The protein below binds the small molecule below.
Small molecule (SMILES): COc1ccc2c(c1)CCCN2S(=O)(=O)c1ccc(C=O)cc1

Binding-site contacts:
Ligand atom C15 contacts residue ILE173 of chain 2.A at 3.4 Å (hydrophobic).
Ligand atom C14 contacts residue ILE173 of chain 2.A at 3.5 Å (hydrophobic).
Ligand atom C19 contacts residue PEG1 of chain 2.H at 3.1 Å.
Ligand atom C16 contacts residue ILE8 of chain 2.B at 3.9 Å (hydrophobic).
Ligand atom C20 contacts residue GLY10 of chain 2.B at 3.1 Å.
Ligand atom C22 contacts residue ARG12 of chain 2.B at 3.9 Å.
Ligand atom C13 contacts residue LYS127 of chain 2.A at 2.5 Å.
Ligand atom C15 contacts residue PHE124 of chain 2.A at 3.8 Å (hydrophobic).
Ligand atom C05 contacts residue ARG12 of chain 2.B at 3.8 Å.
Ligand atom C13 contacts residue ILE173 of chain 2.A at 3.6 Å (hydrophobic).
Ligand atom C03 contacts residue ARG12 of chain 2.B at 3.9 Å.
Ligand atom C10 contacts residue ILE173 of chain 2.A at 3.5 Å (hydrophobic).
Ligand atom C14 contacts residue LYS127 of chain 2.A at 3.7 Å.
Ligand atom C11 contacts residue ILE173 of chain 2.A at 3.6 Å (hydrophobic).
Ligand atom C04 contacts residue ILE224 of chain 2.A at 3.8 Å (hydrophobic).
Ligand atom C12 contacts residue ILE173 of chain 2.A at 3.7 Å (hydrophobic).
Ligand atom C19 contacts residue ARG12 of chain 2.B at 3.6 Å.
Ligand atom C16 contacts residue LYS127 of chain 2.A at 1.4 Å.
Ligand atom C19 contacts residue ASN47 of chain 2.A at 3.8 Å.
Ligand atom C21 contacts residue PRO9 of chain 2.B at 3.6 Å (hydrophobic).
Ligand atom C15 contacts residue ASN47 of chain 2.A at 3.4 Å.
Ligand atom C20 contacts residue ARG11 of chain 2.B at 3.9 Å.
Ligand atom C01 contacts residue LEU227 of chain 2.A at 3.9 Å (hydrophobic).
Ligand atom C04 contacts residue ARG12 of chain 2.B at 3.9 Å.
Ligand atom C11 contacts residue PRO172 of chain 2.A at 3.5 Å (hydrophobic).
Ligand atom O09 contacts residue PRO172 of chain 2.A at 3.2 Å.
Ligand atom C01 contacts residue ILE224 of chain 2.A at 3.9 Å (hydrophobic).
Ligand atom O18 contacts residue ASN47 of chain 2.A at 3.3 Å (h-bond).
Ligand atom N07 contacts residue ARG12 of chain 2.B at 3.8 Å.
Ligand atom C21 contacts residue GLY10 of chain 2.B at 3.5 Å.
Ligand atom C03 contacts residue ILE224 of chain 2.A at 3.7 Å (hydrophobic).
Ligand atom C06 contacts residue ARG12 of chain 2.B at 3.9 Å.
Ligand atom C20 contacts residue PEG1 of chain 2.H at 3.3 Å.
Ligand atom O02 contacts residue LEU223 of chain 2.A at 3.5 Å.
Ligand atom C14 contacts residue PHE124 of chain 2.A at 3.6 Å (hydrophobic).
Ligand atom O02 contacts residue ILE224 of chain 2.A at 3.4 Å.
Ligand atom C12 contacts residue PRO172 of chain 2.A at 3.3 Å (hydrophobic).
Ligand atom C23 contacts residue ARG12 of chain 2.B at 3.9 Å.
Ligand atom C01 contacts residue PRO9 of chain 2.B at 3.9 Å (hydrophobic).
Ligand atom C12 contacts residue LYS127 of chain 2.A at 3.0 Å.

Sequence of chain 2.B:
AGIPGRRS

Sequence of chain 2.A:
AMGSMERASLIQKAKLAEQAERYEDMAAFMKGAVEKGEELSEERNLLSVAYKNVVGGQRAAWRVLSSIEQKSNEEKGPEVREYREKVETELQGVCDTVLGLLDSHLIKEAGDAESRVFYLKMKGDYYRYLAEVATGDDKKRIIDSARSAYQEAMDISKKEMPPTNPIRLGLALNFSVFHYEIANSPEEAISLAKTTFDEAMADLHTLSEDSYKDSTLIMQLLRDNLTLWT